This small molecule binds to this protein.
Small molecule (SMILES): CCc1nc(N)nc(N)c1OCCCOc1ccccc1CCC(=O)NS(=O)(=O)N(C)C

Sequence of chain 1.A:
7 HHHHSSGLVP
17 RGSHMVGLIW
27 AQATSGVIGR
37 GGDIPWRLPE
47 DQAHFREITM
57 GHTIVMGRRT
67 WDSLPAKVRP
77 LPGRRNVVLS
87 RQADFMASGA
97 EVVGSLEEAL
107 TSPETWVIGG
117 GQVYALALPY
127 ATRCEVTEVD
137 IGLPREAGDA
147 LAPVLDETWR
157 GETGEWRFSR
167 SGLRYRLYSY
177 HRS

Binding-site contacts:
Ligand atom O28 contacts residue GLN48 of chain 1.A at 3.4 Å.
Ligand atom N30 contacts residue ARG52 of chain 1.A at 3.7 Å.
Ligand atom C08 contacts residue ILE25 of chain 1.A at 3.6 Å (hydrophobic).
Ligand atom C23 contacts residue ARG43 of chain 1.A at 3.7 Å.
Ligand atom C05 contacts residue ASP47 of chain 1.A at 3.6 Å.
Ligand atom C02 contacts residue ILE40 of chain 1.A at 3.8 Å (hydrophobic).
Ligand atom O11 contacts residue NAP1 of chain 1.B at 3.5 Å.
Ligand atom C10 contacts residue NAP1 of chain 1.B at 3.6 Å.
Ligand atom O25 contacts residue GLN48 of chain 1.A at 3.0 Å (h-bond).
Ligand atom C12 contacts residue PHE51 of chain 1.A at 3.6 Å (hydrophobic).
Ligand atom N06 contacts residue ASP47 of chain 1.A at 2.7 Å (salt-bridge).
Ligand atom N04 contacts residue ASP47 of chain 1.A at 2.9 Å (salt-bridge).
Ligand atom C16 contacts residue ILE40 of chain 1.A at 3.6 Å (hydrophobic).
Ligand atom N07 contacts residue ILE25 of chain 1.A at 3.5 Å (h-bond).
Ligand atom N09 contacts residue ILE114 of chain 1.A at 3.1 Å (h-bond).
Ligand atom C19 contacts residue ASP39 of chain 1.A at 3.6 Å.
Ligand atom C08 contacts residue NAP1 of chain 1.B at 3.4 Å.
Ligand atom O25 contacts residue ARG43 of chain 1.A at 3.4 Å.
Ligand atom N09 contacts residue ILE25 of chain 1.A at 2.9 Å (h-bond).
Ligand atom C20 contacts residue ASP39 of chain 1.A at 3.8 Å.
Ligand atom N09 contacts residue TYR120 of chain 1.A at 3.5 Å (h-bond).
Ligand atom N09 contacts residue PHE51 of chain 1.A at 3.5 Å.
Ligand atom C18 contacts residue SER69 of chain 1.A at 3.5 Å.
Ligand atom C08 contacts residue PHE51 of chain 1.A at 3.5 Å (hydrophobic).
Ligand atom N07 contacts residue PHE51 of chain 1.A at 3.5 Å.
Ligand atom N07 contacts residue NAP1 of chain 1.B at 3.7 Å.
Ligand atom C16 contacts residue LEU70 of chain 1.A at 3.6 Å (hydrophobic).
Ligand atom O29 contacts residue GLN48 of chain 1.A at 3.4 Å (h-bond).
Ligand atom C17 contacts residue ILE40 of chain 1.A at 3.8 Å (hydrophobic).
Ligand atom C19 contacts residue SER69 of chain 1.A at 3.7 Å.
Ligand atom O15 contacts residue LEU70 of chain 1.A at 3.5 Å.
Ligand atom C01 contacts residue ASP47 of chain 1.A at 3.5 Å.
Ligand atom C05 contacts residue TRP26 of chain 1.A at 3.8 Å (hydrophobic).
Ligand atom N07 contacts residue TRP26 of chain 1.A at 3.4 Å.
Ligand atom N06 contacts residue TRP26 of chain 1.A at 3.5 Å.
Ligand atom C02 contacts residue ASP47 of chain 1.A at 3.6 Å.
Ligand atom N09 contacts residue NAP1 of chain 1.B at 3.7 Å.
Ligand atom C05 contacts residue ALA27 of chain 1.A at 3.7 Å (hydrophobic).
Ligand atom N06 contacts residue ALA27 of chain 1.A at 3.7 Å.
Ligand atom C03 contacts residue ASP47 of chain 1.A at 3.7 Å.